Binding-site contacts:
Ligand atom O7 contacts residue ASN58 of chain 1.A at 3.1 Å (h-bond).
Ligand atom C8 contacts residue TYR56 of chain 1.A at 3.6 Å (hydrophobic).
Ligand atom C5 contacts residue ASN58 of chain 1.A at 3.7 Å.
Ligand atom C8 contacts residue ASN58 of chain 1.A at 4.4 Å.
Ligand atom C1 contacts residue ASN58 of chain 1.A at 1.5 Å.
Ligand atom N2 contacts residue ASN58 of chain 1.A at 2.8 Å (h-bond).
Ligand atom C2 contacts residue ASN58 of chain 1.A at 2.3 Å.
Ligand atom C7 contacts residue ASN58 of chain 1.A at 3.2 Å.
Ligand atom C7 contacts residue TYR56 of chain 1.A at 4.1 Å (hydrophobic).
Ligand atom C4 contacts residue ASN58 of chain 1.A at 4.1 Å.
Ligand atom C3 contacts residue ASN58 of chain 1.A at 3.6 Å.
Ligand atom O5 contacts residue ASN58 of chain 1.A at 2.4 Å (h-bond).

The protein below binds the small molecule below.
Small molecule (SMILES): CC(=O)N[C@@H]1[C@@H](O)[C@H](O)[C@@H](CO)O[C@H]1O

Sequence of chain 1.A:
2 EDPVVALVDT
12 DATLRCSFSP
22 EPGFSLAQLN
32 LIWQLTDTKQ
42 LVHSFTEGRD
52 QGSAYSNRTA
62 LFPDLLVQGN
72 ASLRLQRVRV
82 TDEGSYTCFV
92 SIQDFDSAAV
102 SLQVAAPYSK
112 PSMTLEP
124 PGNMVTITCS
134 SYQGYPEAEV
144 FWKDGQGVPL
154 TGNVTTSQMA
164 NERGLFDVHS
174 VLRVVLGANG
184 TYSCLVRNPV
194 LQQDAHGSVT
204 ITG